Binding-site contacts:
Ligand atom O2 contacts residue TYR329 of chain 1.D at 2.9 Å.
Ligand atom C2' contacts residue TYR73 of chain 1.D at 3.1 Å (hydrophobic).
Ligand atom N1 contacts residue TYR217 of chain 1.D at 3.1 Å (h-bond).
Ligand atom C2 contacts residue TYR296 of chain 1.D at 2.9 Å (hydrophobic).
Ligand atom C2 contacts residue TYR73 of chain 1.D at 2.9 Å (hydrophobic).
Ligand atom N1 contacts residue TYR73 of chain 1.D at 2.9 Å (h-bond).
Ligand atom N1 contacts residue GLN112 of chain 1.D at 2.8 Å (h-bond).
Ligand atom N3 contacts residue ASN72 of chain 1.D at 2.9 Å (h-bond).
Ligand atom C4 contacts residue HIS145 of chain 1.D at 3.1 Å.
Ligand atom C6 contacts residue ARG181 of chain 1.D at 3.0 Å.
Ligand atom N3 contacts residue TYR217 of chain 1.D at 3.2 Å (h-bond).
Ligand atom N1 contacts residue TYR296 of chain 1.D at 3.1 Å (h-bond).
Ligand atom O2' contacts residue HIS145 of chain 1.D at 3.2 Å.
Ligand atom N1 contacts residue GLN184 of chain 1.D at 3.1 Å (h-bond).
Ligand atom O4 contacts residue ASN253 of chain 1.D at 3.0 Å.
Ligand atom N1 contacts residue ARG181 of chain 1.D at 3.0 Å (salt-bridge).
Ligand atom O2 contacts residue PHE250 of chain 1.D at 3.2 Å.
Ligand atom N3 contacts residue ASN216 of chain 1.D at 2.9 Å (h-bond).
Ligand atom O4 contacts residue GLN299 of chain 1.D at 3.2 Å (h-bond).
Ligand atom O2 contacts residue ASN72 of chain 1.D at 3.1 Å (h-bond).
Ligand atom N3 contacts residue TYR73 of chain 1.D at 3.1 Å.
Ligand atom O2 contacts residue ASN295 of chain 1.D at 3.0 Å (h-bond).
Ligand atom N2 contacts residue SER252 of chain 1.D at 2.9 Å (h-bond).
Ligand atom N1 contacts residue GLU256 of chain 1.D at 2.7 Å (salt-bridge).
Ligand atom N3 contacts residue HIS145 of chain 1.D at 3.1 Å.
Ligand atom C4 contacts residue ASN253 of chain 1.D at 3.2 Å.
Ligand atom O2 contacts residue TYR106 of chain 1.D at 2.7 Å.
Ligand atom O2 contacts residue ARG181 of chain 1.D at 3.1 Å.
Ligand atom C6 contacts residue TYR73 of chain 1.D at 3.1 Å (hydrophobic).
Ligand atom N2 contacts residue GLU256 of chain 1.D at 3.0 Å (salt-bridge).
Ligand atom O2 contacts residue GLN148 of chain 1.D at 3.0 Å (h-bond).
Ligand atom N3 contacts residue TYR296 of chain 1.D at 3.0 Å (h-bond).
Ligand atom O4' contacts residue ARG181 of chain 1.D at 2.5 Å (salt-bridge).
Ligand atom O4 contacts residue GLN220 of chain 1.D at 2.8 Å (h-bond).
Ligand atom O2 contacts residue ASN216 of chain 1.D at 3.0 Å (h-bond).
Ligand atom O2' contacts residue TYR293 of chain 1.D at 3.1 Å.
Ligand atom O4 contacts residue HIS332 of chain 1.D at 2.8 Å (h-bond).
Ligand atom C2 contacts residue TYR217 of chain 1.D at 3.0 Å (hydrophobic).
Ligand atom O4 contacts residue GLN76 of chain 1.D at 3.2 Å (h-bond).
Ligand atom N9 contacts residue HIS145 of chain 1.D at 3.1 Å (h-bond).

The small molecule below binds the protein below.
Small molecule (SMILES): Nc1nc(=O)c2ncn([C@@H]3O[C@H](CO[P](=O)(O)O[C@H]4[C@@H](O)[C@H](n5ccc(=O)[nH]c5=O)O[C@@H]4COP(=O)=O)[C@@H](O[P](=O)(O)OC[C@H]4O[C@@H](n5ccc(=O)[nH]c5=O)[C@H](O)[C@@H]4O[P](=O)(O)OC[C@H]4O[C@@H](n5cnc6c(N)ncnc65)[C@H](O)[C@@H]4O[P](=O)(O)OC[C@H]4O[C@@H](n5ccc(=O)[nH]c5=O)[C@H](O)[C@@H]4O[P](=O)(O)OC[C@H]4O[C@@H](n5cnc6c(N)ncnc65)[C@H](O)[C@@H]4O[P](=O)(O)OC[C@H]4O[C@@H](n5ccc(=O)[nH]c5=O)[C@H](O)[C@@H]4O)[C@H]3O)c2[nH]1

Sequence of chain 1.D:
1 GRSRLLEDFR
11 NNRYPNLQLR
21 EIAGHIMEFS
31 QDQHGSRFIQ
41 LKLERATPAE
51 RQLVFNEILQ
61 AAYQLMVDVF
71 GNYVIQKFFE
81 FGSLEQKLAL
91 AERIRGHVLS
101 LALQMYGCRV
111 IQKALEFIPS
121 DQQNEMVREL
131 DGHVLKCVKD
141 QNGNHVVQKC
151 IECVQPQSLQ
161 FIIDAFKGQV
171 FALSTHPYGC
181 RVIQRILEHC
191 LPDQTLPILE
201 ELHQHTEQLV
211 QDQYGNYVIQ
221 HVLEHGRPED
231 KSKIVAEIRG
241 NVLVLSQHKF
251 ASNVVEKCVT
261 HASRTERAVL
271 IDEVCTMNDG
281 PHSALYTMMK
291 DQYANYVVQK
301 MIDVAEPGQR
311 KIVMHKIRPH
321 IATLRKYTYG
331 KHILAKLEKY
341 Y